The protein below binds the small molecule below.
Small molecule (SMILES): COc1ccccc1C1=C(Nc2ccc(C(=O)c3ccccc3)cc2)C(=O)NC1=O

Sequence of chain 1.B:
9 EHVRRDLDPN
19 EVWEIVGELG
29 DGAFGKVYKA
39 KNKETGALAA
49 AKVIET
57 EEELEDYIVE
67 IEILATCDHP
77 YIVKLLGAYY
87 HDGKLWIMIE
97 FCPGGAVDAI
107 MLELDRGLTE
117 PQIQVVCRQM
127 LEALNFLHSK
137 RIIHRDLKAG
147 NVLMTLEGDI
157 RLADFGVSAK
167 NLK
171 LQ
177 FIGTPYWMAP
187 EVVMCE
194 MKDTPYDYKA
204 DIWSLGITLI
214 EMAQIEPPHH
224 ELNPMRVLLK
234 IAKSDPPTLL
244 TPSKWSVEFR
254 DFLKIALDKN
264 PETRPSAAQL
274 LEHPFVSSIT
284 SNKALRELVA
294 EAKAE

Binding-site contacts:
Ligand atom C10 contacts residue LEU149 of chain 1.B at 3.7 Å (hydrophobic).
Ligand atom N contacts residue GLU96 of chain 1.B at 2.8 Å (salt-bridge).
Ligand atom C8 contacts residue LEU149 of chain 1.B at 3.4 Å (hydrophobic).
Ligand atom C contacts residue GLY146 of chain 1.B at 3.1 Å.
Ligand atom O2 contacts residue CYS98 of chain 1.B at 2.9 Å (h-bond).
Ligand atom C19 contacts residue GLY28 of chain 1.B at 3.5 Å.
Ligand atom N contacts residue ALA48 of chain 1.B at 3.5 Å.
Ligand atom C contacts residue ASN147 of chain 1.B at 3.7 Å.
Ligand atom N contacts residue LEU149 of chain 1.B at 3.4 Å.
Ligand atom O1 contacts residue GLU96 of chain 1.B at 3.9 Å.
Ligand atom N1 contacts residue LEU149 of chain 1.B at 3.7 Å.
Ligand atom C20 contacts residue GLY28 of chain 1.B at 4.0 Å.
Ligand atom C17 contacts residue LEU27 of chain 1.B at 3.4 Å (hydrophobic).
Ligand atom C9 contacts residue ALA48 of chain 1.B at 3.9 Å (hydrophobic).
Ligand atom C5 contacts residue VAL35 of chain 1.B at 4.0 Å (hydrophobic).
Ligand atom C13 contacts residue LEU27 of chain 1.B at 3.6 Å (hydrophobic).
Ligand atom C3 contacts residue ASP160 of chain 1.B at 3.7 Å.
Ligand atom C14 contacts residue LEU27 of chain 1.B at 3.7 Å (hydrophobic).
Ligand atom O3 contacts residue LEU27 of chain 1.B at 3.4 Å (h-bond).
Ligand atom C9 contacts residue CYS98 of chain 1.B at 3.9 Å (hydrophobic).
Ligand atom C16 contacts residue LEU149 of chain 1.B at 3.9 Å (hydrophobic).
Ligand atom C13 contacts residue VAL35 of chain 1.B at 3.8 Å (hydrophobic).
Ligand atom O contacts residue ALA159 of chain 1.B at 3.6 Å.
Ligand atom C10 contacts residue ALA48 of chain 1.B at 3.7 Å (hydrophobic).
Ligand atom O2 contacts residue PHE97 of chain 1.B at 3.6 Å.
Ligand atom O1 contacts residue ALA48 of chain 1.B at 4.0 Å.
Ligand atom C10 contacts residue GLU96 of chain 1.B at 3.8 Å.
Ligand atom C contacts residue LEU149 of chain 1.B at 3.8 Å (hydrophobic).
Ligand atom O2 contacts residue LEU149 of chain 1.B at 3.7 Å.
Ligand atom C9 contacts residue LEU149 of chain 1.B at 3.3 Å (hydrophobic).
Ligand atom C20 contacts residue ASP29 of chain 1.B at 3.5 Å.
Ligand atom O contacts residue LEU149 of chain 1.B at 3.7 Å.
Ligand atom C9 contacts residue GLU96 of chain 1.B at 3.7 Å.
Ligand atom C7 contacts residue LEU149 of chain 1.B at 3.7 Å (hydrophobic).
Ligand atom C2 contacts residue ASP160 of chain 1.B at 3.8 Å.
Ligand atom C12 contacts residue LEU27 of chain 1.B at 3.6 Å (hydrophobic).
Ligand atom O1 contacts residue ILE95 of chain 1.B at 3.1 Å.
Ligand atom C contacts residue ALA159 of chain 1.B at 4.0 Å (hydrophobic).
Ligand atom O2 contacts residue GLU96 of chain 1.B at 3.9 Å.
Ligand atom O1 contacts residue VAL79 of chain 1.B at 4.0 Å.